This small molecule binds to this protein.
Small molecule (SMILES): c1cc2c(cc1CNC1CCCC1)OCO2

Sequence of chain 2.A:
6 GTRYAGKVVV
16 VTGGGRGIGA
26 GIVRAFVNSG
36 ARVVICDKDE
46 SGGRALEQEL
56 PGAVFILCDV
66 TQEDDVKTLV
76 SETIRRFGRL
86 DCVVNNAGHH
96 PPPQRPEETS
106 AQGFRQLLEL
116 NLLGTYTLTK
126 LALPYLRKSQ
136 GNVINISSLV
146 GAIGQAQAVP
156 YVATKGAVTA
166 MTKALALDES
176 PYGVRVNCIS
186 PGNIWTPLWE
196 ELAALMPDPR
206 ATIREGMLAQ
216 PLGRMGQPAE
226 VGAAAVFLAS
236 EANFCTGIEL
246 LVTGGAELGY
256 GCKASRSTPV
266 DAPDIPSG

Binding-site contacts:
Ligand atom C6 contacts residue TYR255 of chain 4.A at 3.8 Å (hydrophobic).
Ligand atom C7 contacts residue TYR255 of chain 4.A at 3.4 Å (hydrophobic).
Ligand atom C10 contacts residue ALA151 of chain 1.A at 4.2 Å (hydrophobic).
Ligand atom C10 contacts residue LYS258 of chain 1.A at 3.6 Å.
Ligand atom C10 contacts residue TYR255 of chain 4.A at 4.5 Å (hydrophobic).
Ligand atom C1 contacts residue ALA214 of chain 1.A at 4.1 Å (hydrophobic).
Ligand atom C11 contacts residue LYS258 of chain 1.A at 3.5 Å.
Ligand atom C12 contacts residue ASN188 of chain 1.A at 3.2 Å.
Ligand atom C3 contacts residue TYR255 of chain 4.A at 3.5 Å (hydrophobic).
Ligand atom O contacts residue TYR255 of chain 4.A at 3.3 Å.
Ligand atom C2 contacts residue ASN188 of chain 1.A at 4.4 Å.
Ligand atom O1 contacts residue TRP194 of chain 1.A at 3.9 Å.
Ligand atom C9 contacts residue LYS258 of chain 1.A at 3.9 Å.
Ligand atom C contacts residue GLU210 of chain 1.A at 4.3 Å.
Ligand atom C3 contacts residue GLN150 of chain 1.A at 4.5 Å.
Ligand atom C12 contacts residue TRP194 of chain 1.A at 4.0 Å (hydrophobic).
Ligand atom O1 contacts residue ASN188 of chain 1.A at 3.3 Å (h-bond).
Ligand atom O1 contacts residue TYR255 of chain 4.A at 3.8 Å.
Ligand atom C4 contacts residue TYR255 of chain 4.A at 3.8 Å (hydrophobic).
Ligand atom C1 contacts residue GLU210 of chain 1.A at 3.8 Å.
Ligand atom C9 contacts residue ALA151 of chain 1.A at 3.8 Å (hydrophobic).
Ligand atom O1 contacts residue GLY211 of chain 1.A at 3.9 Å.
Ligand atom C1 contacts residue GLY211 of chain 1.A at 4.3 Å.
Ligand atom C1 contacts residue TYR255 of chain 4.A at 3.6 Å (hydrophobic).
Ligand atom C11 contacts residue CYS257 of chain 1.A at 4.2 Å (hydrophobic).
Ligand atom C10 contacts residue LEU172 of chain 2.A at 3.8 Å (hydrophobic).
Ligand atom C12 contacts residue GLN150 of chain 1.A at 4.0 Å.
Ligand atom C7 contacts residue CYS257 of chain 1.A at 4.4 Å (hydrophobic).
Ligand atom C12 contacts residue TYR255 of chain 4.A at 3.5 Å (hydrophobic).
Ligand atom O contacts residue GLN150 of chain 1.A at 3.3 Å (h-bond).
Ligand atom C8 contacts residue ALA151 of chain 1.A at 4.1 Å (hydrophobic).
Ligand atom C11 contacts residue TYR255 of chain 4.A at 3.2 Å (hydrophobic).
Ligand atom C9 contacts residue SER260 of chain 1.A at 4.0 Å.
Ligand atom C contacts residue TYR255 of chain 4.A at 3.6 Å (hydrophobic).
Ligand atom C2 contacts residue TYR255 of chain 4.A at 3.6 Å (hydrophobic).
Ligand atom C2 contacts residue GLY211 of chain 1.A at 4.4 Å.
Ligand atom N contacts residue TYR255 of chain 4.A at 2.7 Å (h-bond).
Ligand atom C5 contacts residue TYR255 of chain 4.A at 3.8 Å (hydrophobic).

Sequence of chain 4.A:
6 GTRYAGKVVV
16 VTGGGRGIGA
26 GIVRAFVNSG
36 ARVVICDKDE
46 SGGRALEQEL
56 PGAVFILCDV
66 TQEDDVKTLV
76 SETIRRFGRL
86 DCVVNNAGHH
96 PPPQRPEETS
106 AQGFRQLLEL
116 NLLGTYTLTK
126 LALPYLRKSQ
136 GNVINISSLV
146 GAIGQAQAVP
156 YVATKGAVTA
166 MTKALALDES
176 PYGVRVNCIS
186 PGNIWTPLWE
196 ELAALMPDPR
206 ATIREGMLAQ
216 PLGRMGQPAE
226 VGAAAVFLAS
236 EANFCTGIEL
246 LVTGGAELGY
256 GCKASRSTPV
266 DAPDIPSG

Sequence of chain 1.A:
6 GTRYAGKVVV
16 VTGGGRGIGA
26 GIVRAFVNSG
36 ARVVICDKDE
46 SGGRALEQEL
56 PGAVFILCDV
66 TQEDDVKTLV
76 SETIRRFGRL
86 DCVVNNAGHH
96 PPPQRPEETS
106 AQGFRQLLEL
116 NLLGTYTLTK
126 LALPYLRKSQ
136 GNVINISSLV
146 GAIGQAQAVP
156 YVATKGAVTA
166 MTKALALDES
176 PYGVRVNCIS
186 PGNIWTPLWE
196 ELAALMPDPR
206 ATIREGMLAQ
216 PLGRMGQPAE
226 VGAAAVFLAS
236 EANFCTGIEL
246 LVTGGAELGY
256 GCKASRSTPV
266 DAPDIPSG